Sequence of chain 4.C:
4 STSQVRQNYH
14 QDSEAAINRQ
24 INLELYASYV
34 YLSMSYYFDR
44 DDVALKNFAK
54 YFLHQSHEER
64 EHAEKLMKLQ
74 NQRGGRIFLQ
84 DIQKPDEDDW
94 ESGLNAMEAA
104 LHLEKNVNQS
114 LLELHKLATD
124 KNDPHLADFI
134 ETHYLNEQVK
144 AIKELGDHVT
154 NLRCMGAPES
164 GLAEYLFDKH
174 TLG

A protein and the small-molecule ligand that binds it are described below.
Small molecule (SMILES): CCCCSC(=S)SC(C)(C)C(=O)NCCN1C(=O)CCC1=O

Binding-site contacts:
Ligand atom C21 contacts residue CYS157 of chain 4.C at 2.7 Å (hydrophobic).
Ligand atom C20 contacts residue CYS157 of chain 4.C at 1.8 Å (hydrophobic).
Ligand atom O19 contacts residue CYS157 of chain 4.C at 3.2 Å (h-bond).
Ligand atom O19 contacts residue GLY164 of chain 4.A at 4.2 Å.
Ligand atom C18 contacts residue CYS157 of chain 4.C at 2.7 Å (hydrophobic).
Ligand atom C21 contacts residue ASP45 of chain 4.A at 4.5 Å.
Ligand atom N17 contacts residue CYS157 of chain 4.C at 3.8 Å.
Ligand atom C22 contacts residue CYS157 of chain 4.C at 3.9 Å (hydrophobic).

Sequence of chain 4.A:
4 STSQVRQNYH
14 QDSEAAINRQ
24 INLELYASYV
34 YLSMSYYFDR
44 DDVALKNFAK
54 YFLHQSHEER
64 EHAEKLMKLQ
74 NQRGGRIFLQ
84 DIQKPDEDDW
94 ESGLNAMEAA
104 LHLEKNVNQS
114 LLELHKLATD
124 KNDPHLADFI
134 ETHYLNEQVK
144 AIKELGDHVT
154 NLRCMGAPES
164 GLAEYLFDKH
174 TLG